Sequence of chain 1.A:
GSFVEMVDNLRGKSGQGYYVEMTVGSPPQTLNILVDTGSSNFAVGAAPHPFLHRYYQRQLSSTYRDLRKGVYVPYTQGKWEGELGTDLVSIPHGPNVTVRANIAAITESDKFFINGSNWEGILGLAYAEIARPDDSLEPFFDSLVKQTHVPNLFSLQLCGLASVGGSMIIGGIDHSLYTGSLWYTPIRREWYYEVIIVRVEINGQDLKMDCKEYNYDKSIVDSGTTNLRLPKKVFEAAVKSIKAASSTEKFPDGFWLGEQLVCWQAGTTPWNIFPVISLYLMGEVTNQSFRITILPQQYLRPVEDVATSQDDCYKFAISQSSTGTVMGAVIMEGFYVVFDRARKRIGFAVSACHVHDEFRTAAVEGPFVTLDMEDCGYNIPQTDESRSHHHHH

Binding-site contacts:
Ligand atom BR2 contacts residue THR238 of chain 1.A at 3.8 Å.
Ligand atom BR2 contacts residue THR237 of chain 1.A at 4.0 Å.
Ligand atom BR2 contacts residue GLY19 of chain 1.A at 3.7 Å.
Ligand atom C12 contacts residue LEU36 of chain 1.A at 3.7 Å (hydrophobic).
Ligand atom C2 contacts residue TYR77 of chain 1.A at 3.7 Å (hydrophobic).
Ligand atom C15 contacts residue GLY236 of chain 1.A at 3.9 Å.
Ligand atom C15 contacts residue THR237 of chain 1.A at 3.9 Å.
Ligand atom C11 contacts residue ILE124 of chain 1.A at 4.0 Å (hydrophobic).
Ligand atom C4 contacts residue GLN79 of chain 1.A at 3.9 Å.
Ligand atom C7 contacts residue TYR77 of chain 1.A at 3.4 Å (hydrophobic).
Ligand atom C15 contacts residue THR238 of chain 1.A at 3.9 Å.
Ligand atom C23 contacts residue GLY236 of chain 1.A at 3.9 Å.
Ligand atom C22 contacts residue GLN18 of chain 1.A at 3.3 Å.
Ligand atom C11 contacts residue ASP38 of chain 1.A at 3.5 Å.
Ligand atom C10 contacts residue GLY236 of chain 1.A at 3.8 Å.
Ligand atom CL1 contacts residue LYS113 of chain 1.A at 3.6 Å.
Ligand atom BR2 contacts residue GLY236 of chain 1.A at 3.1 Å.
Ligand atom C22 contacts residue GLY19 of chain 1.A at 3.9 Å.
Ligand atom O16 contacts residue THR237 of chain 1.A at 3.3 Å.
Ligand atom C8 contacts residue GLY236 of chain 1.A at 3.7 Å.
Ligand atom O16 contacts residue THR238 of chain 1.A at 2.8 Å (h-bond).
Ligand atom C5 contacts residue LYS113 of chain 1.A at 3.7 Å.
Ligand atom N9 contacts residue GLY236 of chain 1.A at 2.9 Å (h-bond).
Ligand atom C18 contacts residue THR238 of chain 1.A at 3.7 Å.
Ligand atom CL1 contacts residue GLY80 of chain 1.A at 3.6 Å.
Ligand atom C14 contacts residue GLY236 of chain 1.A at 3.3 Å.
Ligand atom C11 contacts residue GLY236 of chain 1.A at 3.3 Å.
Ligand atom CL1 contacts residue TYR77 of chain 1.A at 3.7 Å.
Ligand atom C1 contacts residue PHE114 of chain 1.A at 3.8 Å (hydrophobic).
Ligand atom N13 contacts residue GLY236 of chain 1.A at 3.9 Å.
Ligand atom C19 contacts residue GLY17 of chain 1.A at 4.0 Å.
Ligand atom C6 contacts residue PHE114 of chain 1.A at 4.0 Å (hydrophobic).
Ligand atom CL1 contacts residue LYS81 of chain 1.A at 3.7 Å.
Ligand atom C1 contacts residue TYR77 of chain 1.A at 3.4 Å (hydrophobic).
Ligand atom S21 contacts residue TRP121 of chain 1.A at 3.5 Å.
Ligand atom C23 contacts residue GLN18 of chain 1.A at 3.9 Å.
Ligand atom C5 contacts residue GLN79 of chain 1.A at 3.6 Å.
Ligand atom C11 contacts residue LEU36 of chain 1.A at 3.9 Å (hydrophobic).
Ligand atom C6 contacts residue TYR77 of chain 1.A at 3.9 Å (hydrophobic).
Ligand atom CL1 contacts residue PHE114 of chain 1.A at 4.0 Å.

A protein and the small-molecule ligand that binds it are described below.
Small molecule (SMILES): CC1(C)Cc2cc(Cl)ccc2C(N[C@@H](Cc2cscc2Br)C(=O)O)=N1